Binding-site contacts:
Ligand atom C1 contacts residue HIS41 of chain 1.A at 4.1 Å.
Ligand atom O3 contacts residue HIS41 of chain 1.A at 2.7 Å (h-bond).
Ligand atom P1 contacts residue ARG31 of chain 1.A at 3.4 Å.
Ligand atom P1 contacts residue HIS41 of chain 1.A at 4.0 Å.
Ligand atom O4 contacts residue ARG31 of chain 1.A at 2.6 Å (salt-bridge).
Ligand atom O3 contacts residue ARG31 of chain 1.A at 2.9 Å (salt-bridge).
Ligand atom O1 contacts residue HIS41 of chain 1.A at 4.2 Å.
Ligand atom O1 contacts residue ARG31 of chain 1.A at 4.2 Å.

Sequence of chain 1.A:
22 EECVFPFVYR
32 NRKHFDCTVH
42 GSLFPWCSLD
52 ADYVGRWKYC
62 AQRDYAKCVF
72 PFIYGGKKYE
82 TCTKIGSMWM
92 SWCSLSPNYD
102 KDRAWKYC

This small molecule binds to this protein.
Small molecule (SMILES): C[N+](C)(C)CCOP(=O)(O)O